A protein and the small-molecule ligand that binds it are described below.
Small molecule (SMILES): CC(C)C[C@H](NC(=O)CN)C(=O)N[C@@H](CC(C)C)C(=O)N[C@@H](CC1=CN=C2C=CC=CC12)C(=O)N[C@@H](CC(=O)O)C(=O)N[C@@H](CC(C)C)C(=O)N[C@@H](CC(C)C)C(=O)N[C@H](C=O)[C@@H](C)O

Sequence of chain 1.A:
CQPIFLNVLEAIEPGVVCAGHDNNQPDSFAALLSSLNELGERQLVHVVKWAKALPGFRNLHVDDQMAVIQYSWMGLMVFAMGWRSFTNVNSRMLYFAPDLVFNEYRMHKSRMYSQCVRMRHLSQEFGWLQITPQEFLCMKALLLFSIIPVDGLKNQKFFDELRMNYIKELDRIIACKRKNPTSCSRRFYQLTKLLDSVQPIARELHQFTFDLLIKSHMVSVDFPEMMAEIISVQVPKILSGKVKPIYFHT

Binding-site contacts:
Ligand atom CD2 contacts residue VAL80 of chain 1.A at 4.1 Å (hydrophobic).
Ligand atom O contacts residue VAL66 of chain 1.A at 4.1 Å.
Ligand atom CD1 contacts residue MET244 of chain 1.A at 4.2 Å (hydrophobic).
Ligand atom N contacts residue MET84 of chain 1.A at 3.4 Å.
Ligand atom CA contacts residue LYS70 of chain 1.A at 4.0 Å.
Ligand atom CD2 contacts residue ILE248 of chain 1.A at 3.9 Å (hydrophobic).
Ligand atom N contacts residue VAL66 of chain 1.A at 4.0 Å.
Ligand atom CD2 contacts residue GLN88 of chain 1.A at 3.5 Å.
Ligand atom O contacts residue LYS70 of chain 1.A at 3.1 Å.
Ligand atom CD1 contacts residue GLU243 of chain 1.A at 3.0 Å.
Ligand atom CA contacts residue MET84 of chain 1.A at 3.4 Å (hydrophobic).
Ligand atom CA contacts residue MET244 of chain 1.A at 3.9 Å (hydrophobic).
Ligand atom CD2 contacts residue VAL66 of chain 1.A at 3.5 Å (hydrophobic).
Ligand atom CD2 contacts residue MET84 of chain 1.A at 3.5 Å (hydrophobic).
Ligand atom N contacts residue MET244 of chain 1.A at 3.9 Å.
Ligand atom C contacts residue MET244 of chain 1.A at 4.2 Å (hydrophobic).
Ligand atom CD2 contacts residue GLN83 of chain 1.A at 4.1 Å.
Ligand atom C contacts residue LYS70 of chain 1.A at 3.9 Å.
Ligand atom CZ3 contacts residue VAL80 of chain 1.A at 4.1 Å (hydrophobic).
Ligand atom CA contacts residue VAL66 of chain 1.A at 3.9 Å (hydrophobic).
Ligand atom CB contacts residue GLU243 of chain 1.A at 3.9 Å.
Ligand atom CB contacts residue MET244 of chain 1.A at 3.9 Å (hydrophobic).
Ligand atom CD2 contacts residue VAL63 of chain 1.A at 4.2 Å (hydrophobic).
Ligand atom CB contacts residue MET84 of chain 1.A at 3.3 Å (hydrophobic).
Ligand atom CD2 contacts residue GLU243 of chain 1.A at 3.9 Å.
Ligand atom C contacts residue MET84 of chain 1.A at 4.1 Å (hydrophobic).
Ligand atom CD1 contacts residue VAL66 of chain 1.A at 3.6 Å (hydrophobic).
Ligand atom C contacts residue VAL66 of chain 1.A at 4.1 Å (hydrophobic).
Ligand atom CG contacts residue MET84 of chain 1.A at 4.1 Å (hydrophobic).
Ligand atom CZ3 contacts residue ASP81 of chain 1.A at 4.2 Å.
Ligand atom CD1 contacts residue GLN83 of chain 1.A at 3.8 Å.
Ligand atom CG contacts residue GLU243 of chain 1.A at 2.9 Å.
Ligand atom CD1 contacts residue VAL63 of chain 1.A at 3.8 Å (hydrophobic).
Ligand atom CD1 contacts residue ILE87 of chain 1.A at 4.2 Å (hydrophobic).
Ligand atom CH2 contacts residue VAL80 of chain 1.A at 4.0 Å (hydrophobic).
Ligand atom CE3 contacts residue MET84 of chain 1.A at 3.8 Å (hydrophobic).
Ligand atom CA contacts residue GLU247 of chain 1.A at 4.0 Å.
Ligand atom CD1 contacts residue LYS70 of chain 1.A at 3.7 Å.
Ligand atom CB contacts residue MET84 of chain 1.A at 4.2 Å (hydrophobic).
Ligand atom CD1 contacts residue LEU62 of chain 1.A at 4.0 Å (hydrophobic).